This protein binds this small molecule.
Small molecule (SMILES): CC(=O)N[C@@H]1[C@@H](O)[C@H](O)[C@@H](CO)O[C@H]1O

Binding-site contacts:
Ligand atom C3 contacts residue ASN223 of chain 1.A at 3.8 Å.
Ligand atom O4 contacts residue TYR288 of chain 1.A at 4.5 Å.
Ligand atom C4 contacts residue ASN223 of chain 1.A at 4.2 Å.
Ligand atom O7 contacts residue ASN223 of chain 1.A at 3.4 Å (h-bond).
Ligand atom C7 contacts residue ILE290 of chain 1.A at 4.2 Å (hydrophobic).
Ligand atom C7 contacts residue ASN223 of chain 1.A at 3.4 Å.
Ligand atom C2 contacts residue ASN223 of chain 1.A at 2.5 Å.
Ligand atom C1 contacts residue ASN223 of chain 1.A at 1.4 Å.
Ligand atom N2 contacts residue ASN223 of chain 1.A at 2.9 Å (h-bond).
Ligand atom C5 contacts residue TYR288 of chain 1.A at 3.7 Å (hydrophobic).
Ligand atom N2 contacts residue ILE290 of chain 1.A at 4.2 Å.
Ligand atom O5 contacts residue ASN223 of chain 1.A at 2.3 Å (h-bond).
Ligand atom C5 contacts residue ASN223 of chain 1.A at 3.6 Å.
Ligand atom O5 contacts residue TYR288 of chain 1.A at 4.1 Å.
Ligand atom C1 contacts residue TYR288 of chain 1.A at 4.2 Å (hydrophobic).
Ligand atom C6 contacts residue TYR288 of chain 1.A at 4.0 Å (hydrophobic).
Ligand atom O6 contacts residue TYR288 of chain 1.A at 3.3 Å.
Ligand atom C8 contacts residue ILE290 of chain 1.A at 3.7 Å (hydrophobic).

Sequence of chain 1.A:
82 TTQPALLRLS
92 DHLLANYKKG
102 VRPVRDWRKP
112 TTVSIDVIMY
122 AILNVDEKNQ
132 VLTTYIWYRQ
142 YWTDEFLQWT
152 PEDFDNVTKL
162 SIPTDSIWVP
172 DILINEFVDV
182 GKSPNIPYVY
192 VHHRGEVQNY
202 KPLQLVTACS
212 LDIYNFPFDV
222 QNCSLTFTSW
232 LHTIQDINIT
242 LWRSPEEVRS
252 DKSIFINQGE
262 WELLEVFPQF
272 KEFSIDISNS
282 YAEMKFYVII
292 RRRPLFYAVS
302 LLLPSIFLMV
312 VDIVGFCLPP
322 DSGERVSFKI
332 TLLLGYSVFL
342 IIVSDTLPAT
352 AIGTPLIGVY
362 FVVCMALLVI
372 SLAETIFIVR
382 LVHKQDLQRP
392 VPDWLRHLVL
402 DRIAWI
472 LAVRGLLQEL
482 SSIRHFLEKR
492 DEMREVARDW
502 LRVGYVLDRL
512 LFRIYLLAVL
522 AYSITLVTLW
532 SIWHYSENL